A small-molecule ligand and the protein it binds are described below.
Small molecule (SMILES): NCc1c[nH]c2nc(N)[nH]c(=O)c12

Sequence of chain 1.A:
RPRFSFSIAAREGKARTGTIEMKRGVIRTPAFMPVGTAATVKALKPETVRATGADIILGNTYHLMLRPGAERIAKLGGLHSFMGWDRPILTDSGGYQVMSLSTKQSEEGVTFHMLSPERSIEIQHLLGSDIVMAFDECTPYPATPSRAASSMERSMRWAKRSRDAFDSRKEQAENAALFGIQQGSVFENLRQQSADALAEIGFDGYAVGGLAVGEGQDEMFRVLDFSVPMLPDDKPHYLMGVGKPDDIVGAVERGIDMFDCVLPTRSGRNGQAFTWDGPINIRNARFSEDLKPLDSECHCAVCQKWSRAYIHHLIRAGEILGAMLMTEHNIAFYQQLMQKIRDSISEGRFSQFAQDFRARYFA

Binding-site contacts:
Ligand atom N9 contacts residue TYR106 of chain 1.A at 3.5 Å.
Ligand atom C7 contacts residue MET260 of chain 1.A at 3.8 Å (hydrophobic).
Ligand atom N2 contacts residue ASP102 of chain 1.A at 3.0 Å (salt-bridge).
Ligand atom C2 contacts residue ASP156 of chain 1.A at 3.7 Å.
Ligand atom C5 contacts residue TYR106 of chain 1.A at 3.7 Å (hydrophobic).
Ligand atom C4 contacts residue TYR106 of chain 1.A at 3.5 Å (hydrophobic).
Ligand atom N11 contacts residue MET260 of chain 1.A at 3.6 Å (h-bond).
Ligand atom C7 contacts residue TYR106 of chain 1.A at 3.9 Å (hydrophobic).
Ligand atom C8 contacts residue TYR106 of chain 1.A at 3.8 Å (hydrophobic).
Ligand atom N2 contacts residue MET260 of chain 1.A at 3.8 Å.
Ligand atom C10 contacts residue GLY230 of chain 1.A at 3.7 Å.
Ligand atom N11 contacts residue LEU231 of chain 1.A at 2.7 Å (h-bond).
Ligand atom C8 contacts residue MET260 of chain 1.A at 3.7 Å (hydrophobic).
Ligand atom C4 contacts residue ASP102 of chain 1.A at 3.8 Å.
Ligand atom C6 contacts residue CYS158 of chain 1.A at 3.8 Å (hydrophobic).
Ligand atom N2 contacts residue SER103 of chain 1.A at 3.7 Å.
Ligand atom C10 contacts residue MET260 of chain 1.A at 3.8 Å (hydrophobic).
Ligand atom C2 contacts residue ASP102 of chain 1.A at 3.6 Å.
Ligand atom C4 contacts residue MET260 of chain 1.A at 3.8 Å (hydrophobic).
Ligand atom N9 contacts residue MET260 of chain 1.A at 3.8 Å.
Ligand atom C8 contacts residue GLY261 of chain 1.A at 3.8 Å.
Ligand atom N2 contacts residue ASP156 of chain 1.A at 2.8 Å (salt-bridge).
Ligand atom N11 contacts residue VAL233 of chain 1.A at 3.6 Å.
Ligand atom O6 contacts residue GLN203 of chain 1.A at 3.2 Å (h-bond).
Ligand atom N1 contacts residue ASP156 of chain 1.A at 3.0 Å (salt-bridge).
Ligand atom C5 contacts residue MET260 of chain 1.A at 3.9 Å (hydrophobic).
Ligand atom O6 contacts residue CYS158 of chain 1.A at 3.3 Å.
Ligand atom O6 contacts residue GLY229 of chain 1.A at 3.5 Å.
Ligand atom N3 contacts residue ASP102 of chain 1.A at 3.0 Å (salt-bridge).
Ligand atom C10 contacts residue CYS158 of chain 1.A at 3.9 Å (hydrophobic).
Ligand atom C6 contacts residue GLY230 of chain 1.A at 3.9 Å.
Ligand atom O6 contacts residue GLY230 of chain 1.A at 2.9 Å (h-bond).
Ligand atom N3 contacts residue MET260 of chain 1.A at 3.3 Å.
Ligand atom C2 contacts residue TYR106 of chain 1.A at 3.6 Å (hydrophobic).
Ligand atom C10 contacts residue LEU231 of chain 1.A at 3.4 Å (hydrophobic).
Ligand atom N3 contacts residue TYR106 of chain 1.A at 3.4 Å.
Ligand atom C6 contacts residue GLN203 of chain 1.A at 3.9 Å.
Ligand atom N2 contacts residue ILE201 of chain 1.A at 3.4 Å.
Ligand atom C2 contacts residue MET260 of chain 1.A at 3.6 Å (hydrophobic).
Ligand atom N1 contacts residue GLN203 of chain 1.A at 3.9 Å.